Sequence of chain 1.A:
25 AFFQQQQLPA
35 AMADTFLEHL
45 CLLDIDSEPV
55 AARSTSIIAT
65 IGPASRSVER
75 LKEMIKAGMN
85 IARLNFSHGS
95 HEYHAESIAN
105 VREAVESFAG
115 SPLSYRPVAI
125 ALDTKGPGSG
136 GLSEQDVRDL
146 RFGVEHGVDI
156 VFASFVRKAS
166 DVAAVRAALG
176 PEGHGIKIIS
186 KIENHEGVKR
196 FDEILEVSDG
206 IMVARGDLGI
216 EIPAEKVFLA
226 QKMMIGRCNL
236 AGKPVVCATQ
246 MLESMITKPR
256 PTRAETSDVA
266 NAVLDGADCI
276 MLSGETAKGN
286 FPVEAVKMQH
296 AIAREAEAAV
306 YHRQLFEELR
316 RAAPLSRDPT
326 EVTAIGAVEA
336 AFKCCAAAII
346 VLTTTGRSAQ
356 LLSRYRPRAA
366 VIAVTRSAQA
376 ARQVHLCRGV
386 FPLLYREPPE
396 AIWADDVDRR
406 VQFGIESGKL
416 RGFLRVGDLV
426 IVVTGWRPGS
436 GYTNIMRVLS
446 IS

The protein below binds the small molecule below.
Small molecule (SMILES): O=P(O)(O)OC[C@H]1O[C@](O)(COP(=O)(O)O)[C@@H](O)[C@@H]1O

Binding-site contacts:
Ligand atom O4 contacts residue TYR437 of chain 1.A at 2.9 Å (h-bond).
Ligand atom O3 contacts residue GLY430 of chain 1.A at 3.1 Å.
Ligand atom O6 contacts residue THR348 of chain 1.A at 3.6 Å.
Ligand atom O2 contacts residue GLY430 of chain 1.A at 3.5 Å (h-bond).
Ligand atom O5P contacts residue THR348 of chain 1.A at 3.6 Å.
Ligand atom P1 contacts residue ARG405 of chain 1.A at 3.6 Å.
Ligand atom C5 contacts residue GLY434 of chain 1.A at 3.6 Å.
Ligand atom O6P contacts residue SER353 of chain 1.A at 2.7 Å (h-bond).
Ligand atom O5P contacts residue THR350 of chain 1.A at 2.6 Å (h-bond).
Ligand atom O6 contacts residue SER435 of chain 1.A at 3.8 Å.
Ligand atom O3 contacts residue TRP398 of chain 1.A at 3.7 Å.
Ligand atom P2 contacts residue THR348 of chain 1.A at 3.5 Å.
Ligand atom C6 contacts residue LEU347 of chain 1.A at 3.5 Å (hydrophobic).
Ligand atom O1P contacts residue PRO433 of chain 1.A at 3.6 Å.
Ligand atom O5P contacts residue THR349 of chain 1.A at 3.4 Å (h-bond).
Ligand atom C1 contacts residue ARG405 of chain 1.A at 3.8 Å.
Ligand atom O5 contacts residue LEU347 of chain 1.A at 3.6 Å.
Ligand atom O4P contacts residue SER353 of chain 1.A at 3.6 Å.
Ligand atom P2 contacts residue THR349 of chain 1.A at 3.7 Å.
Ligand atom O3P contacts residue TRP398 of chain 1.A at 2.7 Å (h-bond).
Ligand atom O2 contacts residue LEU347 of chain 1.A at 3.5 Å.
Ligand atom P2 contacts residue SER353 of chain 1.A at 3.6 Å.
Ligand atom O4P contacts residue GLY436 of chain 1.A at 2.9 Å (h-bond).
Ligand atom C3 contacts residue GLY434 of chain 1.A at 3.6 Å.
Ligand atom C6 contacts residue THR438 of chain 1.A at 3.5 Å.
Ligand atom O4 contacts residue GLY436 of chain 1.A at 3.7 Å.
Ligand atom O4 contacts residue GLY434 of chain 1.A at 2.6 Å (h-bond).
Ligand atom O4 contacts residue THR438 of chain 1.A at 3.5 Å (h-bond).
Ligand atom O6P contacts residue THR348 of chain 1.A at 2.5 Å (h-bond).
Ligand atom O5P contacts residue SER435 of chain 1.A at 3.5 Å.
Ligand atom O1 contacts residue GLY434 of chain 1.A at 3.8 Å.
Ligand atom O1P contacts residue GLY434 of chain 1.A at 2.8 Å (h-bond).
Ligand atom C4 contacts residue GLY434 of chain 1.A at 3.4 Å.
Ligand atom C3 contacts residue ARG432 of chain 1.A at 3.4 Å.
Ligand atom O3 contacts residue ARG432 of chain 1.A at 2.8 Å (salt-bridge).
Ligand atom O3P contacts residue ARG405 of chain 1.A at 2.6 Å (salt-bridge).
Ligand atom O4P contacts residue SER435 of chain 1.A at 3.7 Å.
Ligand atom O6 contacts residue THR349 of chain 1.A at 3.1 Å (h-bond).
Ligand atom O2P contacts residue ARG405 of chain 1.A at 2.6 Å (salt-bridge).
Ligand atom C6 contacts residue SER353 of chain 1.A at 3.8 Å.